Binding-site contacts:
Ligand atom O4 contacts residue ASP104 of chain 1.D at 3.8 Å.
Ligand atom C4 contacts residue SER22 of chain 1.D at 3.4 Å.
Ligand atom C4 contacts residue GLY114 of chain 1.C at 3.4 Å.
Ligand atom C6 contacts residue SER22 of chain 1.D at 3.6 Å.
Ligand atom C1 contacts residue SER23 of chain 1.D at 3.1 Å.
Ligand atom O2 contacts residue ASP104 of chain 1.D at 3.2 Å (salt-bridge).
Ligand atom C6 contacts residue GLY114 of chain 1.C at 3.6 Å.
Ligand atom O3 contacts residue ASP101 of chain 1.D at 2.9 Å (salt-bridge).
Ligand atom C6 contacts residue SER23 of chain 1.D at 3.1 Å.
Ligand atom O4 contacts residue CA1 of chain 1.U at 2.5 Å.
Ligand atom O4 contacts residue SER23 of chain 1.D at 3.8 Å.
Ligand atom O3 contacts residue ASP104 of chain 1.D at 3.0 Å (salt-bridge).
Ligand atom O4 contacts residue ASN21 of chain 1.D at 3.0 Å (h-bond).
Ligand atom C6 contacts residue THR45 of chain 1.D at 3.6 Å.
Ligand atom C2 contacts residue CA1 of chain 1.U at 3.8 Å.
Ligand atom O2 contacts residue ASP96 of chain 1.D at 2.7 Å (salt-bridge).
Ligand atom O5 contacts residue SER22 of chain 1.D at 3.0 Å.
Ligand atom C2 contacts residue SER22 of chain 1.D at 3.5 Å.
Ligand atom C3 contacts residue ASP99 of chain 1.D at 3.2 Å.
Ligand atom O4 contacts residue GLY114 of chain 1.C at 2.6 Å (h-bond).
Ligand atom C5 contacts residue SER23 of chain 1.D at 3.1 Å.
Ligand atom C3 contacts residue CA1 of chain 1.U at 3.4 Å.
Ligand atom C1 contacts residue SER22 of chain 1.D at 3.4 Å.
Ligand atom C3 contacts residue CA1 of chain 1.T at 3.4 Å.
Ligand atom C3 contacts residue ASP104 of chain 1.D at 3.7 Å.
Ligand atom O3 contacts residue CA1 of chain 1.T at 2.5 Å.
Ligand atom C2 contacts residue ASP96 of chain 1.D at 3.5 Å.
Ligand atom O4 contacts residue SER22 of chain 1.D at 2.4 Å.
Ligand atom C1 contacts residue ASP96 of chain 1.D at 3.8 Å.
Ligand atom C4 contacts residue CA1 of chain 1.U at 3.4 Å.
Ligand atom O2 contacts residue ASP99 of chain 1.D at 3.6 Å.
Ligand atom C5 contacts residue SER22 of chain 1.D at 3.5 Å.
Ligand atom O2 contacts residue GLY97 of chain 1.D at 3.3 Å.
Ligand atom O3 contacts residue ASP99 of chain 1.D at 2.6 Å (salt-bridge).
Ligand atom O2 contacts residue GLU95 of chain 1.D at 3.4 Å (salt-bridge).
Ligand atom C2 contacts residue ASP104 of chain 1.D at 3.3 Å.
Ligand atom O2 contacts residue CA1 of chain 1.T at 2.5 Å.
Ligand atom O5 contacts residue SER23 of chain 1.D at 2.1 Å.
Ligand atom C2 contacts residue CA1 of chain 1.T at 3.3 Å.
Ligand atom O3 contacts residue CA1 of chain 1.U at 2.5 Å.

Sequence of chain 1.D:
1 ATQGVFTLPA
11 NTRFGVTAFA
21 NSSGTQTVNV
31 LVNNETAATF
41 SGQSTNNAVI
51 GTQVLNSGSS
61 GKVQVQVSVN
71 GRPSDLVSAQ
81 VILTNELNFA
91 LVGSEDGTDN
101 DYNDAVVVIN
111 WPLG

A small-molecule ligand and the protein it binds are described below.
Small molecule (SMILES): C[C@@H]1O[C@@H](O)[C@@H](O)[C@H](O)[C@@H]1O

Sequence of chain 1.C:
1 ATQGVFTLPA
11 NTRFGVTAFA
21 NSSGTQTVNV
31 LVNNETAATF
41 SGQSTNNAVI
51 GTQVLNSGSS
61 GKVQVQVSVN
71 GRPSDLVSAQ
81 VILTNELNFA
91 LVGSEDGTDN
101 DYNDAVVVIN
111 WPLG